A small-molecule ligand and the protein it binds are described below.
Small molecule (SMILES): CCCCCCNC(=O)c1ccc(S(N)(=O)=O)cc1

Sequence of chain 1.A:
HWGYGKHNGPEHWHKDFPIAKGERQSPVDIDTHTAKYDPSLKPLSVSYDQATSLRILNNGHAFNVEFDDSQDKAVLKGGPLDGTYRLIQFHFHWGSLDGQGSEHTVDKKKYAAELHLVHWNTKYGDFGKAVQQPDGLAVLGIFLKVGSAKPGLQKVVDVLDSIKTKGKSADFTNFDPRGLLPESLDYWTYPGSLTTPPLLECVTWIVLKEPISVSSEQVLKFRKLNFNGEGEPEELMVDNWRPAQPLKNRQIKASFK

Binding-site contacts:
Ligand atom O2S contacts residue ZN1 of chain 1.B at 4.1 Å.
Ligand atom O1S contacts residue HIS118 of chain 1.A at 3.4 Å (h-bond).
Ligand atom C3 contacts residue GLN91 of chain 1.A at 3.7 Å.
Ligand atom C6 contacts residue THR197 of chain 1.A at 4.0 Å.
Ligand atom C5 contacts residue THR198 of chain 1.A at 3.2 Å.
Ligand atom C6' contacts residue GLY130 of chain 1.A at 4.1 Å.
Ligand atom C1 contacts residue LEU196 of chain 1.A at 4.0 Å (hydrophobic).
Ligand atom O' contacts residue PHE129 of chain 1.A at 3.1 Å.
Ligand atom O1S contacts residue VAL120 of chain 1.A at 3.8 Å.
Ligand atom C3' contacts residue PRO200 of chain 1.A at 3.9 Å (hydrophobic).
Ligand atom N3S contacts residue HIS95 of chain 1.A at 3.4 Å (h-bond).
Ligand atom N3S contacts residue HIS118 of chain 1.A at 3.5 Å (h-bond).
Ligand atom S contacts residue HIS93 of chain 1.A at 3.9 Å.
Ligand atom C4 contacts residue HIS93 of chain 1.A at 4.1 Å.
Ligand atom S contacts residue HIS118 of chain 1.A at 3.9 Å.
Ligand atom O2S contacts residue LEU196 of chain 1.A at 3.4 Å.
Ligand atom O2S contacts residue TRP207 of chain 1.A at 3.4 Å.
Ligand atom N3S contacts residue THR197 of chain 1.A at 2.8 Å (h-bond).
Ligand atom C3 contacts residue LEU196 of chain 1.A at 4.1 Å (hydrophobic).
Ligand atom O1S contacts residue VAL141 of chain 1.A at 3.7 Å.
Ligand atom C6 contacts residue LEU196 of chain 1.A at 3.7 Å (hydrophobic).
Ligand atom O1S contacts residue ZN1 of chain 1.B at 3.0 Å.
Ligand atom C4 contacts residue LEU196 of chain 1.A at 4.0 Å (hydrophobic).
Ligand atom C5' contacts residue VAL133 of chain 1.A at 3.8 Å (hydrophobic).
Ligand atom S contacts residue THR197 of chain 1.A at 3.9 Å.
Ligand atom C5 contacts residue LEU196 of chain 1.A at 3.9 Å (hydrophobic).
Ligand atom C2 contacts residue HIS93 of chain 1.A at 3.9 Å.
Ligand atom N3S contacts residue HIS93 of chain 1.A at 3.3 Å (h-bond).
Ligand atom C2' contacts residue PRO200 of chain 1.A at 3.4 Å (hydrophobic).
Ligand atom O1S contacts residue HIS93 of chain 1.A at 3.3 Å.
Ligand atom O2S contacts residue THR197 of chain 1.A at 2.9 Å (h-bond).
Ligand atom O2S contacts residue SER195 of chain 1.A at 4.0 Å.
Ligand atom C5' contacts residue PHE129 of chain 1.A at 3.9 Å (hydrophobic).
Ligand atom C2 contacts residue LEU196 of chain 1.A at 4.0 Å (hydrophobic).
Ligand atom C6 contacts residue THR198 of chain 1.A at 3.2 Å.
Ligand atom O1S contacts residue TRP207 of chain 1.A at 4.0 Å.
Ligand atom N3S contacts residue ZN1 of chain 1.B at 2.1 Å.
Ligand atom S contacts residue ZN1 of chain 1.B at 3.0 Å.
Ligand atom C2 contacts residue VAL120 of chain 1.A at 3.7 Å (hydrophobic).
Ligand atom C3 contacts residue VAL120 of chain 1.A at 4.1 Å (hydrophobic).